Sequence of chain 1.C:
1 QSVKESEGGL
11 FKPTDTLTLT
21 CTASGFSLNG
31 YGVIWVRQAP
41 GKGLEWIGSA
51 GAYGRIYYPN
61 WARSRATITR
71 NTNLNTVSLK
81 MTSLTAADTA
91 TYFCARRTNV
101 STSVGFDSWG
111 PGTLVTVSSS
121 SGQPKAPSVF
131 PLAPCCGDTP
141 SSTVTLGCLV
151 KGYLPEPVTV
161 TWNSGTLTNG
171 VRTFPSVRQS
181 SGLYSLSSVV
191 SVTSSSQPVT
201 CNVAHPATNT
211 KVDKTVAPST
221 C

This small molecule binds to this protein.
Small molecule (SMILES): CC(=O)N[C@H]1[C@H](O[C@H]2[C@H](O)[C@@H](NC(C)=O)CO[C@@H]2CO[C@@H]2O[C@@H](C)[C@@H](O)[C@@H](O)[C@@H]2O)O[C@H](CO)[C@@H](O)[C@@H]1O

Sequence of chain 1.D:
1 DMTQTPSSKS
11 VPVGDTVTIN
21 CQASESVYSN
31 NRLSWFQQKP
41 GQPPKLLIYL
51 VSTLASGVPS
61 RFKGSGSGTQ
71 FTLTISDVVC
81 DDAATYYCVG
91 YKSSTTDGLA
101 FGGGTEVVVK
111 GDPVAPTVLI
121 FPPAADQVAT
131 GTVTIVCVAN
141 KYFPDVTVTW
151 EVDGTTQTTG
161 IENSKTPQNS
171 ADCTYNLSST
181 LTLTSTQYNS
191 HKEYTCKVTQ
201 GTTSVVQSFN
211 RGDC

Binding-site contacts:
Ligand atom C4 contacts residue TYR49 of chain 1.D at 4.2 Å (hydrophobic).
Ligand atom C3 contacts residue ASN99 of chain 1.C at 3.8 Å.
Ligand atom N2 contacts residue THR98 of chain 1.C at 4.5 Å.
Ligand atom O5 contacts residue TYR49 of chain 1.D at 4.4 Å.
Ligand atom O6 contacts residue SER56 of chain 1.D at 4.5 Å.
Ligand atom C7 contacts residue ASN99 of chain 1.C at 3.1 Å.
Ligand atom C8 contacts residue ASN99 of chain 1.C at 4.3 Å.
Ligand atom N2 contacts residue ASN99 of chain 1.C at 2.9 Å (h-bond).
Ligand atom N2 contacts residue TYR49 of chain 1.D at 4.2 Å.
Ligand atom C8 contacts residue LEU46 of chain 1.D at 3.7 Å (hydrophobic).
Ligand atom O6 contacts residue TYR49 of chain 1.D at 3.5 Å (h-bond).
Ligand atom C6 contacts residue LEU54 of chain 1.D at 4.5 Å (hydrophobic).
Ligand atom C7 contacts residue TYR49 of chain 1.D at 3.6 Å (hydrophobic).
Ligand atom C8 contacts residue ASP107 of chain 1.C at 3.9 Å.
Ligand atom O7 contacts residue THR102 of chain 1.C at 3.5 Å.
Ligand atom C2 contacts residue ASN99 of chain 1.C at 2.4 Å.
Ligand atom O6 contacts residue THR53 of chain 1.D at 4.5 Å.
Ligand atom C5 contacts residue ASN99 of chain 1.C at 3.6 Å.
Ligand atom C1 contacts residue ASN99 of chain 1.C at 1.4 Å.
Ligand atom C1 contacts residue THR98 of chain 1.C at 4.2 Å.
Ligand atom O5 contacts residue ASN99 of chain 1.C at 2.3 Å (h-bond).
Ligand atom C2 contacts residue TYR49 of chain 1.D at 3.9 Å (hydrophobic).
Ligand atom C8 contacts residue TYR49 of chain 1.D at 4.3 Å (hydrophobic).
Ligand atom O7 contacts residue ASN99 of chain 1.C at 3.0 Å (h-bond).
Ligand atom O3 contacts residue TYR49 of chain 1.D at 3.5 Å (h-bond).
Ligand atom C8 contacts residue THR98 of chain 1.C at 4.4 Å.
Ligand atom C3 contacts residue TYR49 of chain 1.D at 4.1 Å (hydrophobic).
Ligand atom O6 contacts residue LEU54 of chain 1.D at 3.3 Å (h-bond).
Ligand atom C8 contacts residue GLY105 of chain 1.C at 3.9 Å.
Ligand atom C6 contacts residue SER101 of chain 1.C at 3.6 Å.
Ligand atom O7 contacts residue TYR49 of chain 1.D at 3.2 Å.
Ligand atom C4 contacts residue ASN99 of chain 1.C at 4.2 Å.